Binding-site contacts:
Ligand atom N2 contacts residue ASN66 of chain 17.G at 2.8 Å (h-bond).
Ligand atom O5 contacts residue ASN66 of chain 17.G at 2.2 Å (h-bond).
Ligand atom C8 contacts residue GLN87 of chain 17.G at 4.5 Å.
Ligand atom C5 contacts residue ASN66 of chain 17.G at 3.5 Å.
Ligand atom N2 contacts residue ILE65 of chain 17.G at 4.4 Å.
Ligand atom O7 contacts residue ASN66 of chain 17.G at 4.3 Å.
Ligand atom N2 contacts residue PRO64 of chain 17.G at 4.3 Å.
Ligand atom C3 contacts residue ASN66 of chain 17.G at 3.6 Å.
Ligand atom C4 contacts residue ASN66 of chain 17.G at 4.0 Å.
Ligand atom C7 contacts residue ASN66 of chain 17.G at 4.0 Å.
Ligand atom O7 contacts residue PRO64 of chain 17.G at 3.9 Å.
Ligand atom C8 contacts residue PRO64 of chain 17.G at 3.4 Å (hydrophobic).
Ligand atom C1 contacts residue ASN66 of chain 17.G at 1.4 Å.
Ligand atom C2 contacts residue ASN66 of chain 17.G at 2.2 Å.
Ligand atom C7 contacts residue PRO64 of chain 17.G at 3.8 Å (hydrophobic).

This small molecule binds to this protein.
Small molecule (SMILES): CC(=O)N[C@H]1[C@H](O[C@H]2[C@H](O)[C@@H](NC(C)=O)CO[C@@H]2CO[C@@H]2O[C@@H](C)[C@@H](O)[C@@H](O)[C@@H]2O)O[C@H](CO)[C@@H](O[C@@H]2O[C@H](CO)[C@@H](O)[C@H](O)[C@@H]2O)[C@@H]1O

Sequence of chain 17.G:
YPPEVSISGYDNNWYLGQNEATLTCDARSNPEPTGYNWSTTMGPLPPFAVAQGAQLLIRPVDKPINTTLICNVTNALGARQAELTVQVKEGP